Sequence of chain 1.C:
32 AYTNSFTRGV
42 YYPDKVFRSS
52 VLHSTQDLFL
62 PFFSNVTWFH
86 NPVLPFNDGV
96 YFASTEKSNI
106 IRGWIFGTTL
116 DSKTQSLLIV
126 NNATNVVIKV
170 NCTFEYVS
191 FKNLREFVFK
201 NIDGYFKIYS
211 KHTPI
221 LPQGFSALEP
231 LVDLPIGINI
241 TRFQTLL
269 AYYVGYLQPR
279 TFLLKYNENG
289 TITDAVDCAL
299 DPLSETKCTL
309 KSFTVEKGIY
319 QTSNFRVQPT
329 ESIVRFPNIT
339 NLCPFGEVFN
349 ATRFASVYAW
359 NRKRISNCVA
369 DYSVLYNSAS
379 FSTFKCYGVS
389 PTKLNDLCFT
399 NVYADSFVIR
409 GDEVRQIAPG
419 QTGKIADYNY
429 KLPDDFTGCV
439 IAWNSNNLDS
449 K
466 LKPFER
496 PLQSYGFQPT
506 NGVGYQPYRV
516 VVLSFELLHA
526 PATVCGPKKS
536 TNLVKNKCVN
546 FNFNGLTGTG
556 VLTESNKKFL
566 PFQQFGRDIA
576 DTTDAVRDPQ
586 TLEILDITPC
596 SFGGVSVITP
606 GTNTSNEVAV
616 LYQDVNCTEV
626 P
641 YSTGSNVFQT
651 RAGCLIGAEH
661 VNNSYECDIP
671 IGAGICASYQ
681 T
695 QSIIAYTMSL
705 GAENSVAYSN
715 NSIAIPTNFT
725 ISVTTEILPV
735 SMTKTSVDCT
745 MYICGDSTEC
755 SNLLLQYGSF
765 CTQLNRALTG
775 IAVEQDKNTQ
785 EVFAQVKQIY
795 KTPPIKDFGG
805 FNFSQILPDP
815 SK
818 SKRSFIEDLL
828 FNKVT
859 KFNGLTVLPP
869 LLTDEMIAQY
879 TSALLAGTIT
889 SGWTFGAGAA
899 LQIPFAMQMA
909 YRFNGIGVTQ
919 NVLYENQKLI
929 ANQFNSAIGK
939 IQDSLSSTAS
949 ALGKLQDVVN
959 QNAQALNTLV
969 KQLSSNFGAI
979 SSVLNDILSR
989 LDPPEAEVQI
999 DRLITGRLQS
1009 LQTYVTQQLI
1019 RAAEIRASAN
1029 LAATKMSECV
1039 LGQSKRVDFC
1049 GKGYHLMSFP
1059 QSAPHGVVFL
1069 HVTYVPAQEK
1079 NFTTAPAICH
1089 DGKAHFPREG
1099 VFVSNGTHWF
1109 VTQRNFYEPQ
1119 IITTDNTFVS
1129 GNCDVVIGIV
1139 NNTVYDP

The protein below binds the small molecule below.
Small molecule (SMILES): CC(=O)N[C@@H]1[C@@H](O)[C@H](O)[C@@H](CO)O[C@H]1O

Binding-site contacts:
Ligand atom N2 contacts residue ASN714 of chain 1.C at 2.9 Å (h-bond).
Ligand atom O5 contacts residue ASN714 of chain 1.C at 2.4 Å (h-bond).
Ligand atom C8 contacts residue GLY1136 of chain 1.C at 3.7 Å.
Ligand atom C7 contacts residue ASN714 of chain 1.C at 3.1 Å.
Ligand atom C3 contacts residue ASN714 of chain 1.C at 3.8 Å.
Ligand atom C2 contacts residue ASN714 of chain 1.C at 2.4 Å.
Ligand atom C8 contacts residue ASN715 of chain 1.C at 3.8 Å.
Ligand atom O7 contacts residue ASN714 of chain 1.C at 3.0 Å (h-bond).
Ligand atom C4 contacts residue ASN714 of chain 1.C at 4.2 Å.
Ligand atom C1 contacts residue ASN714 of chain 1.C at 1.4 Å.
Ligand atom C8 contacts residue ASN714 of chain 1.C at 4.3 Å.
Ligand atom N2 contacts residue ASN715 of chain 1.C at 4.3 Å.
Ligand atom C5 contacts residue ASN714 of chain 1.C at 3.7 Å.